The small molecule below binds the protein below.
Small molecule (SMILES): CC(=O)N[C@@H]1[C@@H](O)[C@H](O)[C@@H](CO)O[C@H]1O

Binding-site contacts:
Ligand atom N2 contacts residue ASN201 of chain 3.A at 3.0 Å (h-bond).
Ligand atom O5 contacts residue ASN201 of chain 3.A at 2.4 Å (h-bond).
Ligand atom C5 contacts residue ASN201 of chain 3.A at 3.6 Å.
Ligand atom C2 contacts residue ASN201 of chain 3.A at 2.4 Å.
Ligand atom O4 contacts residue ASN201 of chain 3.A at 4.4 Å.
Ligand atom O7 contacts residue ASN201 of chain 3.A at 4.2 Å.
Ligand atom C1 contacts residue ASN201 of chain 3.A at 1.4 Å.
Ligand atom C3 contacts residue ASN201 of chain 3.A at 3.7 Å.
Ligand atom C1 contacts residue GLU202 of chain 3.A at 3.5 Å.
Ligand atom C4 contacts residue ASN201 of chain 3.A at 4.1 Å.
Ligand atom C6 contacts residue GLU202 of chain 3.A at 4.1 Å.
Ligand atom O5 contacts residue GLU202 of chain 3.A at 2.8 Å (salt-bridge).
Ligand atom O3 contacts residue ASN201 of chain 3.A at 4.3 Å.
Ligand atom C5 contacts residue GLU202 of chain 3.A at 4.0 Å.
Ligand atom C7 contacts residue ASN201 of chain 3.A at 3.9 Å.

Sequence of chain 3.A:
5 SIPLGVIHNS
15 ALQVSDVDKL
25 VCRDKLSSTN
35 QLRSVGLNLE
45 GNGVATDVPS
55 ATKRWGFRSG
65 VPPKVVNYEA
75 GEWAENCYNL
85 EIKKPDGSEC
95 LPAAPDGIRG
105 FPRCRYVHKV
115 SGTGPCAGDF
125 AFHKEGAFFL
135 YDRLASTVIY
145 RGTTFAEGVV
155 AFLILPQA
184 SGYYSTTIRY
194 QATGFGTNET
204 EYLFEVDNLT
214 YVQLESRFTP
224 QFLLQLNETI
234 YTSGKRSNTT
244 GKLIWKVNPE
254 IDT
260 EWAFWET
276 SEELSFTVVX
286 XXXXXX